Sequence of chain 1.A:
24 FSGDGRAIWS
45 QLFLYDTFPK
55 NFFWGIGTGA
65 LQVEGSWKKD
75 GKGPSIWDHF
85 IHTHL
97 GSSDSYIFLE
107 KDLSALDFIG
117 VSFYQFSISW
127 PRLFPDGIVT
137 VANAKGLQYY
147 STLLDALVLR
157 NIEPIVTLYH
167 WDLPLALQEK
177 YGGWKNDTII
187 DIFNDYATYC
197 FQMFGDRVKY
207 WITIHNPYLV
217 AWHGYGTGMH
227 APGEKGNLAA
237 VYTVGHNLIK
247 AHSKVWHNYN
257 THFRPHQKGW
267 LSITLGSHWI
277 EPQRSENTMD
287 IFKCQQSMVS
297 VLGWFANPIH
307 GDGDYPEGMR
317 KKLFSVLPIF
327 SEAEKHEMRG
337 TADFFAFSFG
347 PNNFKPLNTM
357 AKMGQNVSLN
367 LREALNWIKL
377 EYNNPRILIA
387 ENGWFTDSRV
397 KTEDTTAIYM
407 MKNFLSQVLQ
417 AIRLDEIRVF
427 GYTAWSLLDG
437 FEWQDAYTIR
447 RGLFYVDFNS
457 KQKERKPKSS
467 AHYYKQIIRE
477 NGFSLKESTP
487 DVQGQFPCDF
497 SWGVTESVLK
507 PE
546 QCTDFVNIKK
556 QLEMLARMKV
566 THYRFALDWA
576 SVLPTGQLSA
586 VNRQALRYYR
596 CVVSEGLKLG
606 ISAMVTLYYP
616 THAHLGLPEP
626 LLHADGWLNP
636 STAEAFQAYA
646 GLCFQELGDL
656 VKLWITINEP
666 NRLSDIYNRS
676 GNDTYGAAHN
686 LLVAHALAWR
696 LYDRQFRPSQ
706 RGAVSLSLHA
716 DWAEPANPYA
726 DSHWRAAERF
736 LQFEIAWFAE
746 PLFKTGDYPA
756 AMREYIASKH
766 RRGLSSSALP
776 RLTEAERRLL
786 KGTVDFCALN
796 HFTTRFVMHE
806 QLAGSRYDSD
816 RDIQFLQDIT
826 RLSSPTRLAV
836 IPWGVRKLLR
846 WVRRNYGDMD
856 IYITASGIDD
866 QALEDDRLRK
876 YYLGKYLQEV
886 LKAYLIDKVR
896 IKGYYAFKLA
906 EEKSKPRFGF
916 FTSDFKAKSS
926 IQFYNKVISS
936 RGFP

Binding-site contacts:
Ligand atom O5 contacts residue THR184 of chain 1.A at 4.3 Å.
Ligand atom C5 contacts residue ASN182 of chain 1.A at 3.8 Å.
Ligand atom O5 contacts residue TYR177 of chain 1.A at 3.5 Å.
Ligand atom C8 contacts residue ASN182 of chain 1.A at 3.2 Å.
Ligand atom O7 contacts residue NAG1 of chain 1.E at 3.8 Å.
Ligand atom C6 contacts residue TYR177 of chain 1.A at 4.2 Å (hydrophobic).
Ligand atom C3 contacts residue ASN182 of chain 1.A at 3.7 Å.
Ligand atom C4 contacts residue ASN182 of chain 1.A at 4.3 Å.
Ligand atom C5 contacts residue TYR177 of chain 1.A at 4.4 Å (hydrophobic).
Ligand atom C2 contacts residue ASN182 of chain 1.A at 2.4 Å.
Ligand atom C8 contacts residue TYR177 of chain 1.A at 3.4 Å (hydrophobic).
Ligand atom C1 contacts residue THR184 of chain 1.A at 4.1 Å.
Ligand atom O5 contacts residue ASN182 of chain 1.A at 2.4 Å (h-bond).
Ligand atom C1 contacts residue ASN182 of chain 1.A at 1.5 Å.
Ligand atom C7 contacts residue ASN182 of chain 1.A at 3.1 Å.
Ligand atom C7 contacts residue TYR177 of chain 1.A at 4.4 Å (hydrophobic).
Ligand atom N2 contacts residue ASN182 of chain 1.A at 2.7 Å (h-bond).
Ligand atom C1 contacts residue TYR177 of chain 1.A at 4.2 Å (hydrophobic).
Ligand atom O7 contacts residue ASN182 of chain 1.A at 4.0 Å.
Ligand atom O7 contacts residue LYS181 of chain 1.A at 4.4 Å.
Ligand atom C6 contacts residue LYS176 of chain 1.A at 4.1 Å.

The protein below binds the small molecule below.
Small molecule (SMILES): CC(=O)N[C@@H]1[C@@H](O)[C@H](O)[C@@H](CO)O[C@H]1O